Binding-site contacts:
Ligand atom O4 contacts residue PHE644 of chain 1.A at 3.6 Å.
Ligand atom OP2 contacts residue LYS704 of chain 1.A at 4.4 Å.
Ligand atom C5' contacts residue ARG647 of chain 1.A at 4.0 Å.
Ligand atom OP1 contacts residue LYS704 of chain 1.A at 2.6 Å (salt-bridge).
Ligand atom N3 contacts residue PHE644 of chain 1.A at 3.5 Å.
Ligand atom OP2 contacts residue GLU775 of chain 1.A at 3.9 Å.
Ligand atom OP2 contacts residue LYS704 of chain 1.A at 4.0 Å.
Ligand atom P contacts residue GLU775 of chain 1.A at 4.2 Å.
Ligand atom C2 contacts residue PHE644 of chain 1.A at 4.0 Å (hydrophobic).
Ligand atom O5' contacts residue LYS704 of chain 1.A at 3.0 Å (salt-bridge).
Ligand atom OP1 contacts residue GLU775 of chain 1.A at 3.6 Å.
Ligand atom O2 contacts residue PHE644 of chain 1.A at 4.0 Å.
Ligand atom C5' contacts residue LYS704 of chain 1.A at 4.2 Å.
Ligand atom OP1 contacts residue ALA771 of chain 1.A at 4.0 Å.
Ligand atom O3' contacts residue LYS704 of chain 1.A at 4.5 Å.
Ligand atom P contacts residue LYS704 of chain 1.A at 3.4 Å.
Ligand atom OP1 contacts residue LYS741 of chain 1.A at 4.5 Å.
Ligand atom C4 contacts residue PHE644 of chain 1.A at 3.8 Å (hydrophobic).

This small molecule binds to this protein.
Small molecule (SMILES): Cc1cn([C@H]2C[C@H](O[P](=O)(O)OC[C@H]3O[C@@H](n4ccc(N)nc4=O)C[C@@H]3O[P](=O)(O)OC[C@H]3O[C@@H](n4cnc5c(=O)nc(N)[nH]c54)C[C@@H]3O[P](=O)(O)OC[C@H]3O[C@@H](n4cnc5c(N)ncnc54)C[C@@H]3O[P](=O)(O)OC[C@H]3O[C@@H](n4cc(C)c(=O)[nH]c4=O)C[C@@H]3O[P](=O)(O)OC[C@H]3O[C@@H](n4cc(C)c(=O)[nH]c4=O)C[C@@H]3O[P](=O)(O)OC[C@H]3O[C@@H](n4ccc(N)nc4=O)C[C@@H]3O)[C@@H](COP(=O)=O)O2)c(=O)[nH]c1=O

Sequence of chain 1.A:
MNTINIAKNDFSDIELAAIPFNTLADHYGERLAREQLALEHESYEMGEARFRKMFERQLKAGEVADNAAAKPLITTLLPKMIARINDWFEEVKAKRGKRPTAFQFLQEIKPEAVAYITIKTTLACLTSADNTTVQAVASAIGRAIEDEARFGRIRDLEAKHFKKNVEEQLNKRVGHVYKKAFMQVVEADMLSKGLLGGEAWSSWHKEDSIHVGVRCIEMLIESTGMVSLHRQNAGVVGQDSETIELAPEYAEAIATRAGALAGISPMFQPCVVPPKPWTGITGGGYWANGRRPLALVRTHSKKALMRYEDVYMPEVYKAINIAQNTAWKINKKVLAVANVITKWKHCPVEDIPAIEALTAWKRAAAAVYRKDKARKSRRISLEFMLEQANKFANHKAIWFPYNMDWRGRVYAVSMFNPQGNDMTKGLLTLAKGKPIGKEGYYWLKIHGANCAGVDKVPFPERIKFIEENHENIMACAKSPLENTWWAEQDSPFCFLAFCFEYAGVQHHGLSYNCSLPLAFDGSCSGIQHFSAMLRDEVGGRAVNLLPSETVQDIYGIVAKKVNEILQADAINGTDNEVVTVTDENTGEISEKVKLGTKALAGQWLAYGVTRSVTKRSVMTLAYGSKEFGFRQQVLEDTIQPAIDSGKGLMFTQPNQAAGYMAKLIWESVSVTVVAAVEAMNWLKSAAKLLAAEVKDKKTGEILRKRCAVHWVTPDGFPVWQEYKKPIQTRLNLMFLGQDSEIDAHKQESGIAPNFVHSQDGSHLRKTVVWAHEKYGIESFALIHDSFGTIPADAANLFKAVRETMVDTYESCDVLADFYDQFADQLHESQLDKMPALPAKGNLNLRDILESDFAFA